Sequence of chain 1.A:
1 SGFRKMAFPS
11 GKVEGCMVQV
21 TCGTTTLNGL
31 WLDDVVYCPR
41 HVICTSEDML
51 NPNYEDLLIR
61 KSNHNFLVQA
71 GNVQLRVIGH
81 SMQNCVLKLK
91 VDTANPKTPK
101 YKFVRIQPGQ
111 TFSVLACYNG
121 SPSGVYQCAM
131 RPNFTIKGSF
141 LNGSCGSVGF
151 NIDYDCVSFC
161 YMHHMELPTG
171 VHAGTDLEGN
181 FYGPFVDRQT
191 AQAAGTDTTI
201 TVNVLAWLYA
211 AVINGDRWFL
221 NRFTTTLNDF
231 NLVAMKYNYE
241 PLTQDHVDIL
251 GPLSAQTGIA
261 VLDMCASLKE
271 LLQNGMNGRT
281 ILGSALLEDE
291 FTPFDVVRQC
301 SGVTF

Binding-site contacts:
Ligand atom N07 contacts residue ARG188 of chain 1.A at 3.3 Å (salt-bridge).
Ligand atom C20 contacts residue CYS145 of chain 1.A at 1.3 Å (hydrophobic).
Ligand atom O08 contacts residue MET49 of chain 1.A at 2.7 Å.
Ligand atom N14 contacts residue DMS1 of chain 1.F at 3.1 Å.
Ligand atom C06 contacts residue MET165 of chain 1.A at 2.3 Å (hydrophobic).
Ligand atom N05 contacts residue HIS41 of chain 1.A at 3.3 Å.
Ligand atom N05 contacts residue MET165 of chain 1.A at 3.0 Å (h-bond).
Ligand atom N07 contacts residue MET165 of chain 1.A at 1.9 Å (h-bond).
Ligand atom O09 contacts residue MET49 of chain 1.A at 2.9 Å.
Ligand atom C19 contacts residue HIS164 of chain 1.A at 3.2 Å.
Ligand atom N18 contacts residue DMS1 of chain 1.F at 3.1 Å.
Ligand atom O09 contacts residue MET165 of chain 1.A at 2.1 Å (h-bond).
Ligand atom C16 contacts residue DMS1 of chain 1.F at 2.1 Å.
Ligand atom C06 contacts residue MET49 of chain 1.A at 2.4 Å (hydrophobic).
Ligand atom N18 contacts residue CYS145 of chain 1.A at 2.5 Å (h-bond).
Ligand atom O08 contacts residue GLN189 of chain 1.A at 3.0 Å (h-bond).
Ligand atom BR1 contacts residue GLU166 of chain 1.A at 3.1 Å.
Ligand atom C16 contacts residue ASN142 of chain 1.A at 2.2 Å.
Ligand atom N02 contacts residue MET165 of chain 1.A at 3.0 Å (h-bond).
Ligand atom O08 contacts residue ASP187 of chain 1.A at 3.1 Å.
Ligand atom O08 contacts residue ARG188 of chain 1.A at 2.5 Å (salt-bridge).
Ligand atom N14 contacts residue ASN142 of chain 1.A at 2.3 Å (h-bond).
Ligand atom N05 contacts residue MET49 of chain 1.A at 2.6 Å.
Ligand atom C19 contacts residue DMS1 of chain 1.F at 2.5 Å.
Ligand atom BR1 contacts residue ASN142 of chain 1.A at 3.0 Å.
Ligand atom C15 contacts residue ASN142 of chain 1.A at 1.9 Å.
Ligand atom BR1 contacts residue DMS1 of chain 1.F at 1.4 Å.
Ligand atom O08 contacts residue MET165 of chain 1.A at 2.1 Å.
Ligand atom N02 contacts residue MET49 of chain 1.A at 3.3 Å.
Ligand atom C19 contacts residue CYS145 of chain 1.A at 2.0 Å (hydrophobic).
Ligand atom P12 contacts residue DMS1 of chain 1.F at 2.8 Å.
Ligand atom N07 contacts residue ASP187 of chain 1.A at 3.4 Å.
Ligand atom C10 contacts residue DMS1 of chain 1.F at 3.4 Å.
Ligand atom O11 contacts residue DMS1 of chain 1.F at 2.1 Å.
Ligand atom C15 contacts residue DMS1 of chain 1.F at 2.5 Å.
Ligand atom O09 contacts residue ARG188 of chain 1.A at 3.3 Å (salt-bridge).
Ligand atom O09 contacts residue ASP187 of chain 1.A at 2.6 Å.
Ligand atom BR1 contacts residue LEU141 of chain 1.A at 3.4 Å.
Ligand atom C01 contacts residue MET165 of chain 1.A at 2.7 Å (hydrophobic).
Ligand atom N07 contacts residue MET49 of chain 1.A at 2.3 Å.

Sequence of chain 2.A:
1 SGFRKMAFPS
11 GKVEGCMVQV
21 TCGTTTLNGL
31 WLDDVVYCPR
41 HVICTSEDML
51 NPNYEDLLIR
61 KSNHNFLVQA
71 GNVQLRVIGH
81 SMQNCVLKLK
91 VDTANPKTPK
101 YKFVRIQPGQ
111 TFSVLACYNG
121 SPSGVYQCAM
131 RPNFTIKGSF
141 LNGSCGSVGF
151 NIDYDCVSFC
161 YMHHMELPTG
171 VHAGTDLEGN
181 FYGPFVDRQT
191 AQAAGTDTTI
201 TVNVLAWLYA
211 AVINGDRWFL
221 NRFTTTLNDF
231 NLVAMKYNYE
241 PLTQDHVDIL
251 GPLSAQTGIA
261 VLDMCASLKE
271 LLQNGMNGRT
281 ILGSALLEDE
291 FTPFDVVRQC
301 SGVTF

This protein binds this small molecule.
Small molecule (SMILES): CCN[P](=O)(NCCBr)OCc1cnc(N(O)O)n1C